The small molecule below binds the protein below.
Small molecule (SMILES): CC[C@]1(O)C[C@@H]2CN(CCc3c([nH]c4ccccc34)[C@@](C(=O)OC)(c3cc4c(cc3OC)N(C=O)[C@H]3[C@@](O)(C(=O)OC)[C@H](OC(C)=O)[C@]5(CC)C=CCN6CC[C@]43[C@@H]65)C2)C1

Sequence of chain 1.A:
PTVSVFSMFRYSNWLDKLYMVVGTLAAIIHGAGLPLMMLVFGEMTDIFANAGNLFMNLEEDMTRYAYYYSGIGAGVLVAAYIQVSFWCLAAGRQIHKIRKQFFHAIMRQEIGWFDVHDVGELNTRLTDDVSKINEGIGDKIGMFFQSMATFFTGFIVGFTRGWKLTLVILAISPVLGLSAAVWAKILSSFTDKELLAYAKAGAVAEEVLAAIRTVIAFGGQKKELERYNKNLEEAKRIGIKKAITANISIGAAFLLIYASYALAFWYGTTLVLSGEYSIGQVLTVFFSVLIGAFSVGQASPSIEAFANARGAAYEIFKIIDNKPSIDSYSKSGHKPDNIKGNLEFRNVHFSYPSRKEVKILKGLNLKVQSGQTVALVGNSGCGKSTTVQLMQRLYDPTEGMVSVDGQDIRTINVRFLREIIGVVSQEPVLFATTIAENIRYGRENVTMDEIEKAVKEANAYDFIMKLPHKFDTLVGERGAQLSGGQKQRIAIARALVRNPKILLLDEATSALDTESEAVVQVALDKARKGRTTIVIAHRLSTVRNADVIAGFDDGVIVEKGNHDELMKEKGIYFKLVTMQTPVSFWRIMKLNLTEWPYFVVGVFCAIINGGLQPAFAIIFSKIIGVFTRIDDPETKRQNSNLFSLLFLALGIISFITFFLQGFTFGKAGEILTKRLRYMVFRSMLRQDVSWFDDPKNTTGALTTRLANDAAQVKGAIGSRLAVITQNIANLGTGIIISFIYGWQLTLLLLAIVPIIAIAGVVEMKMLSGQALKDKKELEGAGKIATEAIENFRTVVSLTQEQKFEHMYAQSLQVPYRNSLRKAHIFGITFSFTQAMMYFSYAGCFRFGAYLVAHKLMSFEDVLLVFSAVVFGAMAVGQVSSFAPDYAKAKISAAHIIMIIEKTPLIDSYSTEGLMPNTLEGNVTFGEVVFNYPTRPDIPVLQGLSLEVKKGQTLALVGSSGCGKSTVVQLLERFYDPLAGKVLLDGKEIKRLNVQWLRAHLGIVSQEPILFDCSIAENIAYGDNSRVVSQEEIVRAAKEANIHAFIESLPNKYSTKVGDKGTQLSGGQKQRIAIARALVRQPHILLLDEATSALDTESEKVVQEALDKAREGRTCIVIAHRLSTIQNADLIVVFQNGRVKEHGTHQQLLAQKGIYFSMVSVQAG

Binding-site contacts:
Ligand atom C13 contacts residue MET68 of chain 1.A at 3.6 Å (hydrophobic).
Ligand atom C47 contacts residue PHE728 of chain 1.A at 4.0 Å (hydrophobic).
Ligand atom C11 contacts residue TYR953 of chain 1.A at 4.0 Å (hydrophobic).
Ligand atom C11 contacts residue PHE983 of chain 1.A at 3.2 Å (hydrophobic).
Ligand atom C50 contacts residue PHE983 of chain 1.A at 3.1 Å (hydrophobic).
Ligand atom C51 contacts residue MET986 of chain 1.A at 4.0 Å (hydrophobic).
Ligand atom C05 contacts residue LEU65 of chain 1.A at 3.8 Å (hydrophobic).
Ligand atom C09 contacts residue ILE340 of chain 1.A at 4.0 Å (hydrophobic).
Ligand atom C41 contacts residue LEU339 of chain 1.A at 3.7 Å (hydrophobic).
Ligand atom C44 contacts residue TYR310 of chain 1.A at 3.3 Å (hydrophobic).
Ligand atom C27 contacts residue PHE343 of chain 1.A at 3.4 Å (hydrophobic).
Ligand atom C29 contacts residue GLN990 of chain 1.A at 3.0 Å.
Ligand atom C58 contacts residue GLU875 of chain 1.A at 3.4 Å.
Ligand atom C12 contacts residue TYR953 of chain 1.A at 3.6 Å (hydrophobic).
Ligand atom C51 contacts residue PHE983 of chain 1.A at 3.8 Å (hydrophobic).
Ligand atom C05 contacts residue MET949 of chain 1.A at 3.5 Å (hydrophobic).
Ligand atom C24 contacts residue GLN990 of chain 1.A at 3.3 Å.
Ligand atom C59 contacts residue GLN946 of chain 1.A at 3.2 Å.
Ligand atom C02 contacts residue MET986 of chain 1.A at 3.8 Å (hydrophobic).
Ligand atom C04 contacts residue MET986 of chain 1.A at 3.7 Å (hydrophobic).
Ligand atom C11 contacts residue MET69 of chain 1.A at 3.6 Å (hydrophobic).
Ligand atom C27 contacts residue GLN347 of chain 1.A at 3.3 Å.
Ligand atom O26 contacts residue GLN347 of chain 1.A at 3.5 Å (h-bond).
Ligand atom C25 contacts residue GLN990 of chain 1.A at 4.0 Å.
Ligand atom C59 contacts residue GLU875 of chain 1.A at 3.3 Å.
Ligand atom C10 contacts residue PHE983 of chain 1.A at 3.6 Å (hydrophobic).
Ligand atom C12 contacts residue MET69 of chain 1.A at 3.4 Å (hydrophobic).
Ligand atom C12 contacts residue MET68 of chain 1.A at 3.8 Å (hydrophobic).
Ligand atom C13 contacts residue MET949 of chain 1.A at 3.4 Å (hydrophobic).
Ligand atom C12 contacts residue PHE983 of chain 1.A at 3.8 Å (hydrophobic).
Ligand atom N49 contacts residue PHE983 of chain 1.A at 3.7 Å.
Ligand atom C50 contacts residue MET986 of chain 1.A at 3.8 Å (hydrophobic).
Ligand atom C19 contacts residue SER344 of chain 1.A at 3.3 Å.
Ligand atom O26 contacts residue GLN990 of chain 1.A at 4.0 Å.
Ligand atom O17 contacts residue ILE340 of chain 1.A at 4.0 Å.
Ligand atom C04 contacts residue MET949 of chain 1.A at 3.3 Å (hydrophobic).
Ligand atom C41 contacts residue ILE306 of chain 1.A at 3.8 Å (hydrophobic).
Ligand atom C58 contacts residue GLN946 of chain 1.A at 3.2 Å.
Ligand atom C48 contacts residue PHE983 of chain 1.A at 3.4 Å (hydrophobic).
Ligand atom O30 contacts residue GLN990 of chain 1.A at 3.7 Å.